Binding-site contacts:
Ligand atom O6 contacts residue LYS181 of chain 1.A at 2.8 Å (salt-bridge).
Ligand atom C6 contacts residue ASN49 of chain 1.A at 3.5 Å.
Ligand atom O3 contacts residue ASN49 of chain 1.A at 3.0 Å (h-bond).
Ligand atom O2 contacts residue GLN101 of chain 1.A at 3.5 Å (h-bond).
Ligand atom O2 contacts residue GLN7 of chain 1.A at 2.7 Å (h-bond).
Ligand atom C3 contacts residue GLN101 of chain 1.A at 3.5 Å.
Ligand atom O2 contacts residue ASN37 of chain 1.A at 3.1 Å (h-bond).
Ligand atom C2 contacts residue GLN7 of chain 1.A at 3.4 Å.
Ligand atom C6 contacts residue TRP38 of chain 1.A at 3.2 Å (hydrophobic).
Ligand atom O2 contacts residue SER365 of chain 1.A at 2.7 Å (h-bond).
Ligand atom O6 contacts residue ASP179 of chain 1.A at 2.5 Å (salt-bridge).
Ligand atom O2 contacts residue ASP368 of chain 1.A at 3.0 Å (salt-bridge).
Ligand atom O2 contacts residue ASN103 of chain 1.A at 2.6 Å (h-bond).
Ligand atom C6 contacts residue VAL104 of chain 1.A at 3.1 Å (hydrophobic).
Ligand atom C4 contacts residue TRP38 of chain 1.A at 3.6 Å (hydrophobic).
Ligand atom C5 contacts residue TRP367 of chain 1.A at 3.6 Å (hydrophobic).
Ligand atom C2 contacts residue TYR145 of chain 1.A at 3.3 Å (hydrophobic).
Ligand atom C5 contacts residue TRP38 of chain 1.A at 3.4 Å (hydrophobic).
Ligand atom O2 contacts residue ASN49 of chain 1.A at 3.3 Å (h-bond).
Ligand atom O3 contacts residue TRP40 of chain 1.A at 3.5 Å.
Ligand atom O5 contacts residue ASN37 of chain 1.A at 3.5 Å (h-bond).
Ligand atom O6 contacts residue ARG107 of chain 1.A at 3.0 Å (salt-bridge).
Ligand atom O3 contacts residue ARG107 of chain 1.A at 2.9 Å (salt-bridge).
Ligand atom O5 contacts residue TRP40 of chain 1.A at 3.4 Å.
Ligand atom O6 contacts residue VAL104 of chain 1.A at 3.4 Å (h-bond).
Ligand atom C6 contacts residue ASP179 of chain 1.A at 3.1 Å.
Ligand atom O6 contacts residue TYR51 of chain 1.A at 3.5 Å.
Ligand atom C6 contacts residue ARG107 of chain 1.A at 3.5 Å.
Ligand atom O3 contacts residue GLN101 of chain 1.A at 2.9 Å (h-bond).
Ligand atom C3 contacts residue TRP40 of chain 1.A at 3.4 Å (hydrophobic).
Ligand atom C6 contacts residue ASN103 of chain 1.A at 3.5 Å.
Ligand atom C5 contacts residue ASP179 of chain 1.A at 3.5 Å.
Ligand atom O6 contacts residue GLN101 of chain 1.A at 2.9 Å (h-bond).
Ligand atom C3 contacts residue ASN37 of chain 1.A at 3.5 Å.
Ligand atom O5 contacts residue ARG107 of chain 1.A at 3.4 Å (salt-bridge).
Ligand atom O6 contacts residue ASN49 of chain 1.A at 2.6 Å (h-bond).
Ligand atom O6 contacts residue TYR247 of chain 1.A at 2.7 Å (h-bond).
Ligand atom O3 contacts residue ASN37 of chain 1.A at 3.5 Å (h-bond).
Ligand atom O4 contacts residue TRP40 of chain 1.A at 3.5 Å.
Ligand atom O2 contacts residue TYR145 of chain 1.A at 2.7 Å (h-bond).

Sequence of chain 1.A:
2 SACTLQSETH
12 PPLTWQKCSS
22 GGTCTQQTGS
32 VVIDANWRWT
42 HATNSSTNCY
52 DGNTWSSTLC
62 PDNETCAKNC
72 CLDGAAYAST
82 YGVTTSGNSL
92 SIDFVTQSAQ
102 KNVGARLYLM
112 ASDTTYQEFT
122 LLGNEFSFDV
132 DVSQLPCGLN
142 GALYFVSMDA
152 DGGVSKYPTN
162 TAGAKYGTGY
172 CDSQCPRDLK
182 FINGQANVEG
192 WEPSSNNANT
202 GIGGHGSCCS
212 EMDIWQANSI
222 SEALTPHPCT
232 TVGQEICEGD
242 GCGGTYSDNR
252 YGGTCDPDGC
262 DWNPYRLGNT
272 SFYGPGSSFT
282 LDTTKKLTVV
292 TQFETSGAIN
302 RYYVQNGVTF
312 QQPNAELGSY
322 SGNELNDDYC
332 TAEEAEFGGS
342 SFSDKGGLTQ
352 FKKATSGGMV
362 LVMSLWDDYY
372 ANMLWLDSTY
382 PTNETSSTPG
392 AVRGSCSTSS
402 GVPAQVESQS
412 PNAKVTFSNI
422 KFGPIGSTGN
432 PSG

The protein below binds the small molecule below.
Small molecule (SMILES): OC[C@H]1O[C@@H](O[C@H]2[C@H](O)[C@@H](O)[C@H](O[C@H]3[C@H](O)[C@@H](O)[C@H](O[C@H]4[C@H](O)[C@@H](O)[C@H](O[C@H]5[C@H](O)[C@@H](O)[C@H](O[C@H]6[C@H](O)[C@@H](O)[C@H](O)O[C@@H]6CO)O[C@@H]5CO)O[C@@H]4CO)O[C@@H]3CO)O[C@@H]2CO)[C@H](O)[C@@H](O)[C@@H]1O